This protein binds this small molecule.
Small molecule (SMILES): CN[C@H]1C[C@H](C)S(=O)(=O)c2sc(S(N)(=O)=O)cc21

Binding-site contacts:
Ligand atom O12 contacts residue ZN1 of chain 1.B at 4.1 Å.
Ligand atom N13 contacts residue HIS118 of chain 1.A at 3.3 Å (h-bond).
Ligand atom C3 contacts residue THR198 of chain 1.A at 3.2 Å.
Ligand atom N13 contacts residue HIS95 of chain 1.A at 3.1 Å (h-bond).
Ligand atom O11 contacts residue VAL141 of chain 1.A at 3.9 Å.
Ligand atom C5 contacts residue PRO199 of chain 1.A at 4.0 Å (hydrophobic).
Ligand atom O12 contacts residue THR197 of chain 1.A at 2.9 Å (h-bond).
Ligand atom N13 contacts residue THR197 of chain 1.A at 2.8 Å (h-bond).
Ligand atom O12 contacts residue TRP207 of chain 1.A at 3.9 Å.
Ligand atom C18 contacts residue HIS63 of chain 1.A at 3.4 Å.
Ligand atom S8 contacts residue PHE129 of chain 1.A at 4.0 Å.
Ligand atom S10 contacts residue HIS93 of chain 1.A at 3.7 Å.
Ligand atom O17 contacts residue LEU196 of chain 1.A at 3.7 Å.
Ligand atom S10 contacts residue THR197 of chain 1.A at 3.9 Å.
Ligand atom C18 contacts residue THR198 of chain 1.A at 3.5 Å.
Ligand atom N13 contacts residue ZN1 of chain 1.B at 1.9 Å.
Ligand atom N14 contacts residue HIS63 of chain 1.A at 3.7 Å.
Ligand atom C2 contacts residue ZN1 of chain 1.B at 4.0 Å.
Ligand atom O11 contacts residue HIS93 of chain 1.A at 3.2 Å.
Ligand atom N14 contacts residue THR198 of chain 1.A at 3.3 Å (h-bond).
Ligand atom S1 contacts residue VAL120 of chain 1.A at 3.7 Å.
Ligand atom S10 contacts residue ZN1 of chain 1.B at 3.0 Å.
Ligand atom C4 contacts residue THR198 of chain 1.A at 3.5 Å.
Ligand atom S1 contacts residue HIS93 of chain 1.A at 4.0 Å.
Ligand atom C5 contacts residue THR198 of chain 1.A at 3.2 Å.
Ligand atom S1 contacts residue LEU196 of chain 1.A at 3.7 Å.
Ligand atom O11 contacts residue VAL120 of chain 1.A at 3.9 Å.
Ligand atom O12 contacts residue LEU196 of chain 1.A at 3.2 Å.
Ligand atom C2 contacts residue LEU196 of chain 1.A at 4.1 Å (hydrophobic).
Ligand atom O16 contacts residue PHE129 of chain 1.A at 3.7 Å.
Ligand atom O11 contacts residue ZN1 of chain 1.B at 2.9 Å.
Ligand atom C15 contacts residue PHE129 of chain 1.A at 4.0 Å (hydrophobic).
Ligand atom O11 contacts residue HIS118 of chain 1.A at 3.2 Å (h-bond).
Ligand atom O16 contacts residue GLN91 of chain 1.A at 3.2 Å (h-bond).
Ligand atom C18 contacts residue PRO199 of chain 1.A at 3.8 Å (hydrophobic).
Ligand atom C9 contacts residue LEU196 of chain 1.A at 4.0 Å (hydrophobic).
Ligand atom O17 contacts residue PHE129 of chain 1.A at 3.3 Å.
Ligand atom N13 contacts residue HIS93 of chain 1.A at 3.2 Å (h-bond).
Ligand atom S10 contacts residue HIS118 of chain 1.A at 3.9 Å.
Ligand atom C2 contacts residue HIS93 of chain 1.A at 3.7 Å.

Sequence of chain 1.A:
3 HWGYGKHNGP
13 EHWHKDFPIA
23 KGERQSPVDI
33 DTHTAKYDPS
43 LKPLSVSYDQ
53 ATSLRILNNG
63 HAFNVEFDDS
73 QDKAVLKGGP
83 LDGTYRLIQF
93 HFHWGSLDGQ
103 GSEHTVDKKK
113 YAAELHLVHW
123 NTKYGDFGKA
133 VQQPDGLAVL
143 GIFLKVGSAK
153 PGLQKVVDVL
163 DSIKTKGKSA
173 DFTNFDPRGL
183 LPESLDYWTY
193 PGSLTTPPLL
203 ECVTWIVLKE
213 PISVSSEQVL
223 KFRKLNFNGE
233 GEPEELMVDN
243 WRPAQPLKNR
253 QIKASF